This small molecule binds to this protein.
Small molecule (SMILES): CC(=O)N[C@@H]1[C@@H](O)[C@H](O)[C@@H](CO)O[C@H]1O

Binding-site contacts:
Ligand atom C1 contacts residue ASN97 of chain 1.A at 3.9 Å.
Ligand atom C7 contacts residue ASN74 of chain 1.A at 3.7 Å.
Ligand atom C8 contacts residue TYR109 of chain 1.A at 3.5 Å (hydrophobic).
Ligand atom C5 contacts residue SER76 of chain 1.A at 4.1 Å.
Ligand atom C5 contacts residue ASN74 of chain 1.A at 3.7 Å.
Ligand atom C2 contacts residue ASN97 of chain 1.A at 4.0 Å.
Ligand atom O7 contacts residue ARG148 of chain 1.A at 3.1 Å (salt-bridge).
Ligand atom O7 contacts residue ASN74 of chain 1.A at 4.1 Å.
Ligand atom C3 contacts residue ASN74 of chain 1.A at 3.8 Å.
Ligand atom C2 contacts residue ASN74 of chain 1.A at 2.4 Å.
Ligand atom O7 contacts residue ASN97 of chain 1.A at 3.2 Å.
Ligand atom N2 contacts residue ASN97 of chain 1.A at 4.4 Å.
Ligand atom O5 contacts residue SER77 of chain 1.A at 4.0 Å.
Ligand atom C6 contacts residue SER76 of chain 1.A at 4.0 Å.
Ligand atom O5 contacts residue ASN74 of chain 1.A at 2.4 Å (h-bond).
Ligand atom C1 contacts residue SER76 of chain 1.A at 4.2 Å.
Ligand atom C1 contacts residue ASN74 of chain 1.A at 1.4 Å.
Ligand atom O5 contacts residue SER76 of chain 1.A at 3.9 Å.
Ligand atom C7 contacts residue PHE100 of chain 1.A at 4.2 Å (hydrophobic).
Ligand atom O6 contacts residue SER76 of chain 1.A at 3.7 Å.
Ligand atom O6 contacts residue SER77 of chain 1.A at 3.9 Å.
Ligand atom C8 contacts residue PHE100 of chain 1.A at 4.3 Å (hydrophobic).
Ligand atom O7 contacts residue PHE100 of chain 1.A at 3.9 Å.
Ligand atom C7 contacts residue ARG148 of chain 1.A at 4.0 Å.
Ligand atom N2 contacts residue ASN74 of chain 1.A at 2.8 Å (h-bond).
Ligand atom C7 contacts residue ASN97 of chain 1.A at 4.2 Å.
Ligand atom O5 contacts residue ASN97 of chain 1.A at 4.2 Å.
Ligand atom C8 contacts residue ARG148 of chain 1.A at 3.7 Å.
Ligand atom C4 contacts residue ASN74 of chain 1.A at 4.3 Å.

Sequence of chain 1.A:
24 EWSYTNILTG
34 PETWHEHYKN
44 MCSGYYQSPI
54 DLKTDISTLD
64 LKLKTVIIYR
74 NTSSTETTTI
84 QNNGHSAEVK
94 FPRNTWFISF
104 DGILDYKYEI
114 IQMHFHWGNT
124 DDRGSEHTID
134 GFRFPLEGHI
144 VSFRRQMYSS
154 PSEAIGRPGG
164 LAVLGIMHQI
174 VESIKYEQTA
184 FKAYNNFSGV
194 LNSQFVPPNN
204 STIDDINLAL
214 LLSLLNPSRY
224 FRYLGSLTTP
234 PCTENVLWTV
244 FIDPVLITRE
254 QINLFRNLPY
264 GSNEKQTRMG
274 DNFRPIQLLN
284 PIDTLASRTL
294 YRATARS